Sequence of chain 1.C:
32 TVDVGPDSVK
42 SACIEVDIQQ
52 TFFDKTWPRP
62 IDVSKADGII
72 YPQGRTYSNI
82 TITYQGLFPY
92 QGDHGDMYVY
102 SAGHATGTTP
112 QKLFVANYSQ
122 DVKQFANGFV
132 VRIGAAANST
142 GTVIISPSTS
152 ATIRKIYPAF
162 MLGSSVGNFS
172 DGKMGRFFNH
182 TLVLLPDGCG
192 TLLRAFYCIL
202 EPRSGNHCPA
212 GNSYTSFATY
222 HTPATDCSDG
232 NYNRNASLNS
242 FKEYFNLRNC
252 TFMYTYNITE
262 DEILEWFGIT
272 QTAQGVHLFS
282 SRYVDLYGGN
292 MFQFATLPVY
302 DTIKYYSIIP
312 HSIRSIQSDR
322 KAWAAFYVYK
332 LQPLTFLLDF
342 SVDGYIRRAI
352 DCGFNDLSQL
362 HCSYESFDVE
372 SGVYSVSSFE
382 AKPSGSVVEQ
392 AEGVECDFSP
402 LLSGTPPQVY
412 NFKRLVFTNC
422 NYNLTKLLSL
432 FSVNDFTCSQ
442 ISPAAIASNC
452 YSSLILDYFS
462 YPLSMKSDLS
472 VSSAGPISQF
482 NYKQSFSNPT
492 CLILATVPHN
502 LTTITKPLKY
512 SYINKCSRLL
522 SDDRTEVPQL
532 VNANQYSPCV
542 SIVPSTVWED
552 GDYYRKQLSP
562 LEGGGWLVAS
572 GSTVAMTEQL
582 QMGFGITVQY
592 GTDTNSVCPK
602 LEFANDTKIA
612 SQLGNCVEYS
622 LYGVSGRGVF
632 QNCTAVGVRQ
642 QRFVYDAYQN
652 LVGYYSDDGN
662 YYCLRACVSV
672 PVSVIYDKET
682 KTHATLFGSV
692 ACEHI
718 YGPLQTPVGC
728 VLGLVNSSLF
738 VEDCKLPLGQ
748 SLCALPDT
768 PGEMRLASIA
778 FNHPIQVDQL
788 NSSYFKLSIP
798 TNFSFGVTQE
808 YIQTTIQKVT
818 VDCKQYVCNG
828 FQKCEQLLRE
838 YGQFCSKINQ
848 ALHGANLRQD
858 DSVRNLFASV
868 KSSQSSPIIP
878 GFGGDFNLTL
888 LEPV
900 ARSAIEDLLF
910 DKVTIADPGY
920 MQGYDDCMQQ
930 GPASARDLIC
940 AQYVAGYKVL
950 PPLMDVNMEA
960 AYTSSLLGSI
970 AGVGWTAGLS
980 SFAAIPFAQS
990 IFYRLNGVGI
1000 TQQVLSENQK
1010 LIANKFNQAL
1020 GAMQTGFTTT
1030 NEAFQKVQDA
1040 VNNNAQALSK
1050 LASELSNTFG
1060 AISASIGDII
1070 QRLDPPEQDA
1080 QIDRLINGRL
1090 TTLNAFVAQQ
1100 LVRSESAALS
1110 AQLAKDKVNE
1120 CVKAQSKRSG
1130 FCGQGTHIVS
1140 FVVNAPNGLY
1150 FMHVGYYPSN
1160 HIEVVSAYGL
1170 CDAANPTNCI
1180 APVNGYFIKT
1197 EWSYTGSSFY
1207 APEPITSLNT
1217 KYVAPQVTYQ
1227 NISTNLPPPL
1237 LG

Binding-site contacts:
Ligand atom N2 contacts residue ASN501 of chain 1.C at 2.9 Å (h-bond).
Ligand atom C4 contacts residue ASN501 of chain 1.C at 4.3 Å.
Ligand atom C7 contacts residue ASN501 of chain 1.C at 3.4 Å.
Ligand atom C1 contacts residue ASN501 of chain 1.C at 1.5 Å.
Ligand atom O7 contacts residue ASN501 of chain 1.C at 3.5 Å (h-bond).
Ligand atom C3 contacts residue ASN501 of chain 1.C at 3.8 Å.
Ligand atom C2 contacts residue ASN501 of chain 1.C at 2.5 Å.
Ligand atom O5 contacts residue ASN501 of chain 1.C at 2.4 Å (h-bond).
Ligand atom C8 contacts residue HIS500 of chain 1.C at 4.0 Å.
Ligand atom C5 contacts residue ASN501 of chain 1.C at 3.7 Å.
Ligand atom C8 contacts residue ASN501 of chain 1.C at 3.7 Å.

A small-molecule ligand and the protein it binds are described below.
Small molecule (SMILES): CC(=O)N[C@@H]1[C@@H](O)[C@H](O)[C@@H](CO)O[C@H]1O